Sequence of chain 1.A:
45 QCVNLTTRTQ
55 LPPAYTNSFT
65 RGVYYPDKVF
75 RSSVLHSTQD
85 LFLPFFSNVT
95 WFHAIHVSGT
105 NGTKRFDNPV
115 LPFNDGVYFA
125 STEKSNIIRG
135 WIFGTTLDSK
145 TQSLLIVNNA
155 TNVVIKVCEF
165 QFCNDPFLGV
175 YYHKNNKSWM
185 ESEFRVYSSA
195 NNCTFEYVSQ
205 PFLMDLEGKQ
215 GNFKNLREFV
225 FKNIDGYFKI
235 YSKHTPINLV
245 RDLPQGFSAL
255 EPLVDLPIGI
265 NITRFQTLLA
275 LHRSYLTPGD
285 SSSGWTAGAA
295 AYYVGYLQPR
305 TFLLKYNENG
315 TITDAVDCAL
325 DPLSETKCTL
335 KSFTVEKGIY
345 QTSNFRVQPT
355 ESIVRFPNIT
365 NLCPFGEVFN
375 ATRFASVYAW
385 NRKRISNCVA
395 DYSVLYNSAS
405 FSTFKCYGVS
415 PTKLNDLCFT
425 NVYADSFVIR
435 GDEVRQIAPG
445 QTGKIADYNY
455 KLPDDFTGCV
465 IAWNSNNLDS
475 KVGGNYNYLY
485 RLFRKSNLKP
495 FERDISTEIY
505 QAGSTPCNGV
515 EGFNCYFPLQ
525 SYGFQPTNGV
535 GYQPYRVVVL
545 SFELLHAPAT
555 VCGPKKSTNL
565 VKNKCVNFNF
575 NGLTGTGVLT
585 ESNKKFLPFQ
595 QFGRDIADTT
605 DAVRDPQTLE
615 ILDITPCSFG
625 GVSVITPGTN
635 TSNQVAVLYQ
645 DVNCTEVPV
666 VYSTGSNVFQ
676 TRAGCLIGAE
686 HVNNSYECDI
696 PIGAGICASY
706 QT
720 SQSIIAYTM

A protein and the small-molecule ligand that binds it are described below.
Small molecule (SMILES): CC(=O)N[C@@H]1[C@@H](O)[C@H](O)[C@@H](CO)O[C@H]1O

Binding-site contacts:
Ligand atom C4 contacts residue ASN180 of chain 1.A at 4.2 Å.
Ligand atom N2 contacts residue ASN180 of chain 1.A at 2.9 Å (h-bond).
Ligand atom O7 contacts residue ASN180 of chain 1.A at 3.8 Å.
Ligand atom C6 contacts residue HIS177 of chain 1.A at 3.5 Å.
Ligand atom C2 contacts residue ASN180 of chain 1.A at 2.4 Å.
Ligand atom C7 contacts residue SER182 of chain 1.A at 4.4 Å.
Ligand atom O5 contacts residue ASN180 of chain 1.A at 2.4 Å (h-bond).
Ligand atom C7 contacts residue ASN180 of chain 1.A at 3.5 Å.
Ligand atom C1 contacts residue SER182 of chain 1.A at 4.2 Å.
Ligand atom C1 contacts residue HIS177 of chain 1.A at 3.9 Å.
Ligand atom C1 contacts residue ASN180 of chain 1.A at 1.4 Å.
Ligand atom O5 contacts residue HIS177 of chain 1.A at 3.5 Å (h-bond).
Ligand atom C3 contacts residue ASN180 of chain 1.A at 3.8 Å.
Ligand atom C2 contacts residue SER182 of chain 1.A at 4.5 Å.
Ligand atom C8 contacts residue SER182 of chain 1.A at 4.1 Å.
Ligand atom N2 contacts residue SER182 of chain 1.A at 3.6 Å.
Ligand atom O6 contacts residue HIS177 of chain 1.A at 4.0 Å.
Ligand atom C5 contacts residue ASN180 of chain 1.A at 3.7 Å.
Ligand atom C5 contacts residue HIS177 of chain 1.A at 3.9 Å.